Binding-site contacts:
Ligand atom O2 contacts residue PHE5 of chain 1.A at 3.6 Å.
Ligand atom O1 contacts residue CYS44 of chain 1.A at 4.2 Å.
Ligand atom C14 contacts residue PHE5 of chain 1.A at 3.7 Å (hydrophobic).
Ligand atom C9 contacts residue ALA17 of chain 1.A at 3.9 Å (hydrophobic).
Ligand atom C12 contacts residue LEU2 of chain 1.A at 3.7 Å (hydrophobic).
Ligand atom O1 contacts residue GLY29 of chain 1.A at 3.3 Å (h-bond).
Ligand atom O1 contacts residue CYS28 of chain 1.A at 4.1 Å.
Ligand atom C17 contacts residue CYS44 of chain 1.A at 3.4 Å (hydrophobic).
Ligand atom C19 contacts residue ILE18 of chain 1.A at 4.1 Å (hydrophobic).
Ligand atom O1 contacts residue PHE5 of chain 1.A at 4.3 Å.
Ligand atom O2 contacts residue PHE96 of chain 1.A at 3.6 Å.
Ligand atom C6 contacts residue ILE18 of chain 1.A at 4.1 Å (hydrophobic).
Ligand atom C9 contacts residue ILE9 of chain 1.A at 3.9 Å (hydrophobic).
Ligand atom O2 contacts residue ILE9 of chain 1.A at 4.2 Å.
Ligand atom C11 contacts residue TYR21 of chain 1.A at 3.9 Å (hydrophobic).
Ligand atom C9 contacts residue TYR21 of chain 1.A at 3.9 Å (hydrophobic).
Ligand atom C10 contacts residue ILE18 of chain 1.A at 4.0 Å (hydrophobic).
Ligand atom C11 contacts residue PHE5 of chain 1.A at 4.1 Å (hydrophobic).
Ligand atom C3 contacts residue LEU2 of chain 1.A at 4.1 Å (hydrophobic).
Ligand atom C17 contacts residue GLY29 of chain 1.A at 4.2 Å.
Ligand atom C11 contacts residue GLY29 of chain 1.A at 3.6 Å.
Ligand atom C9 contacts residue PHE5 of chain 1.A at 4.1 Å (hydrophobic).
Ligand atom C17 contacts residue PHE5 of chain 1.A at 4.0 Å (hydrophobic).
Ligand atom C17 contacts residue TYR21 of chain 1.A at 4.0 Å (hydrophobic).
Ligand atom C6 contacts residue LEU2 of chain 1.A at 3.9 Å (hydrophobic).
Ligand atom C14 contacts residue TYR21 of chain 1.A at 3.5 Å (hydrophobic).
Ligand atom C10 contacts residue ALA17 of chain 1.A at 3.5 Å (hydrophobic).
Ligand atom N1 contacts residue LEU2 of chain 1.A at 4.1 Å.
Ligand atom O1 contacts residue TYR21 of chain 1.A at 4.2 Å.
Ligand atom C1 contacts residue LEU2 of chain 1.A at 4.0 Å (hydrophobic).
Ligand atom C17 contacts residue PHE96 of chain 1.A at 3.8 Å (hydrophobic).
Ligand atom O2 contacts residue CYS44 of chain 1.A at 4.2 Å.
Ligand atom C17 contacts residue CYS28 of chain 1.A at 4.3 Å (hydrophobic).
Ligand atom C5 contacts residue GLY29 of chain 1.A at 3.6 Å.
Ligand atom O2 contacts residue TYR21 of chain 1.A at 3.6 Å (h-bond).
Ligand atom C15 contacts residue LEU2 of chain 1.A at 3.9 Å (hydrophobic).
Ligand atom O3 contacts residue LEU2 of chain 1.A at 4.3 Å.
Ligand atom C8 contacts residue LEU2 of chain 1.A at 4.2 Å (hydrophobic).
Ligand atom C4 contacts residue ALA17 of chain 1.A at 4.1 Å (hydrophobic).
Ligand atom C7 contacts residue ILE18 of chain 1.A at 3.6 Å (hydrophobic).

Sequence of chain 1.A:
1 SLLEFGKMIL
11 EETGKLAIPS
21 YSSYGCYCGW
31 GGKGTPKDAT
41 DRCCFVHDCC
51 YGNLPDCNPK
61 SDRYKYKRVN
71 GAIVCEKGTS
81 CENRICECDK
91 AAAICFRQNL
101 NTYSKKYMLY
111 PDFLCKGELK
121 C

A protein and the small-molecule ligand that binds it are described below.
Small molecule (SMILES): COc1ccc2cc3[n+](cc2c1OC)CCc1cc2c(cc1-3)OCO2